Sequence of chain 1.J:
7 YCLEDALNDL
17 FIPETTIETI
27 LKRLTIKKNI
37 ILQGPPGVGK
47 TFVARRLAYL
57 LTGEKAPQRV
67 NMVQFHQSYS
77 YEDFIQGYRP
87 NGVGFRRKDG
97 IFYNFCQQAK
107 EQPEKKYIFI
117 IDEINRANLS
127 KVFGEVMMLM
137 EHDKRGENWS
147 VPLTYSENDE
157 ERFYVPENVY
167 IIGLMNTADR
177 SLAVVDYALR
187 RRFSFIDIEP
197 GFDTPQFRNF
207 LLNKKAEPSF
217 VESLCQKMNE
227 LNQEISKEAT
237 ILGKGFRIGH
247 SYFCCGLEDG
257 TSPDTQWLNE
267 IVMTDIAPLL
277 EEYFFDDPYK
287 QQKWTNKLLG

Sequence of chain 1.I:
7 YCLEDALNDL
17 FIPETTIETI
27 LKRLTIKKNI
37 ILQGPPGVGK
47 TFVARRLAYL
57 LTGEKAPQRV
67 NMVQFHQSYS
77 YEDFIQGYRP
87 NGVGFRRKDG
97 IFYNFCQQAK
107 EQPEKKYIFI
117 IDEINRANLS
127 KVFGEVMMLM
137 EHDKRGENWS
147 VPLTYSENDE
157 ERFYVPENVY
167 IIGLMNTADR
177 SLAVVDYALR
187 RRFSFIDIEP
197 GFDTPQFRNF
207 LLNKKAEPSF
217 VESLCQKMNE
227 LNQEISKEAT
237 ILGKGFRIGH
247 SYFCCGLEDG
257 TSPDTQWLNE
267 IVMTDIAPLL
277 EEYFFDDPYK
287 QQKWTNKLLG

This protein binds this small molecule.
Small molecule (SMILES): Nc1nc2c(ncn2[C@@H]2O[C@H](CO[P](=O)(O)O[P](=O)(O)NP(=O)(O)O)[C@@H](O)[C@H]2O)c(=O)[nH]1

Binding-site contacts:
Ligand atom O1A contacts residue PHE48 of chain 1.I at 2.5 Å (h-bond).
Ligand atom C3' contacts residue ASP139 of chain 1.J at 3.3 Å.
Ligand atom O2A contacts residue MG1 of chain 1.AA at 3.0 Å.
Ligand atom O3G contacts residue GLU119 of chain 1.I at 2.8 Å (salt-bridge).
Ligand atom O2A contacts residue LYS140 of chain 1.J at 2.8 Å (salt-bridge).
Ligand atom O1G contacts residue LYS46 of chain 1.I at 2.6 Å (salt-bridge).
Ligand atom O2G contacts residue PRO42 of chain 1.I at 3.2 Å.
Ligand atom O3G contacts residue MG1 of chain 1.AA at 2.0 Å.
Ligand atom PB contacts residue MG1 of chain 1.AA at 2.5 Å.
Ligand atom O1B contacts residue LYS46 of chain 1.I at 2.5 Å (salt-bridge).
Ligand atom N3B contacts residue MG1 of chain 1.AA at 2.1 Å.
Ligand atom O2G contacts residue ARG188 of chain 1.J at 2.3 Å (salt-bridge).
Ligand atom O6 contacts residue ASP15 of chain 1.I at 3.4 Å (salt-bridge).
Ligand atom C8 contacts residue GLY45 of chain 1.I at 3.3 Å.
Ligand atom O4' contacts residue SER247 of chain 1.I at 3.1 Å (h-bond).
Ligand atom C4' contacts residue SER247 of chain 1.I at 3.1 Å.
Ligand atom O3G contacts residue ARG188 of chain 1.J at 2.9 Å (salt-bridge).
Ligand atom N2 contacts residue ASP15 of chain 1.I at 2.8 Å (salt-bridge).
Ligand atom O3A contacts residue GLY45 of chain 1.I at 3.4 Å (h-bond).
Ligand atom C6 contacts residue PHE17 of chain 1.I at 3.4 Å (hydrophobic).
Ligand atom N3B contacts residue ARG187 of chain 1.J at 3.4 Å (salt-bridge).
Ligand atom PG contacts residue MG1 of chain 1.AA at 2.5 Å.
Ligand atom O2A contacts residue THR47 of chain 1.I at 3.3 Å.
Ligand atom O1A contacts residue THR47 of chain 1.I at 2.6 Å (h-bond).
Ligand atom O6 contacts residue PHE17 of chain 1.I at 2.6 Å (h-bond).
Ligand atom O3' contacts residue ASP139 of chain 1.J at 3.1 Å (salt-bridge).
Ligand atom O2B contacts residue THR47 of chain 1.I at 2.3 Å (h-bond).
Ligand atom N7 contacts residue HIS246 of chain 1.I at 3.0 Å (h-bond).
Ligand atom O6 contacts residue LEU16 of chain 1.I at 3.2 Å.
Ligand atom C8 contacts residue HIS246 of chain 1.I at 3.4 Å.
Ligand atom O1A contacts residue GLY45 of chain 1.I at 2.9 Å.
Ligand atom N3 contacts residue CYS250 of chain 1.I at 3.2 Å (h-bond).
Ligand atom PG contacts residue ARG188 of chain 1.J at 3.4 Å.
Ligand atom O2' contacts residue PHE48 of chain 1.I at 3.0 Å.
Ligand atom O1G contacts residue PRO42 of chain 1.I at 3.2 Å.
Ligand atom N1 contacts residue PHE17 of chain 1.I at 3.2 Å.
Ligand atom O2B contacts residue MG1 of chain 1.AA at 2.0 Å.
Ligand atom O1A contacts residue LYS46 of chain 1.I at 3.1 Å (salt-bridge).
Ligand atom N1 contacts residue ASP15 of chain 1.I at 3.0 Å (salt-bridge).
Ligand atom O3' contacts residue CYS251 of chain 1.I at 2.9 Å (h-bond).